Sequence of chain 10.A:
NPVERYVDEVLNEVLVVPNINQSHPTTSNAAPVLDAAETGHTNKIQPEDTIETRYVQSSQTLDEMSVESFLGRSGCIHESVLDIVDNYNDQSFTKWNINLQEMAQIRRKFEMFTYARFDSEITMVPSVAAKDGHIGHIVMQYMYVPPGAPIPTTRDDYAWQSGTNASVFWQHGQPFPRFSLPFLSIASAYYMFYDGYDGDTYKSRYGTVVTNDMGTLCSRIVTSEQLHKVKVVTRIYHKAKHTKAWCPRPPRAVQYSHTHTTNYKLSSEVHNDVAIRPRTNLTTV

Binding-site contacts:
Ligand atom C5 contacts residue LEU100 of chain 10.A at 4.0 Å (hydrophobic).
Ligand atom N2A contacts residue PHE179 of chain 10.A at 3.3 Å.
Ligand atom C5B contacts residue TYR144 of chain 10.A at 3.7 Å (hydrophobic).
Ligand atom N5A contacts residue PHE179 of chain 10.A at 3.2 Å.
Ligand atom CM6 contacts residue LEU181 of chain 10.A at 3.8 Å (hydrophobic).
Ligand atom C3C contacts residue LEU181 of chain 10.A at 4.0 Å (hydrophobic).
Ligand atom N2A contacts residue TYR144 of chain 10.A at 4.0 Å.
Ligand atom O1B contacts residue ILE98 of chain 10.A at 3.1 Å.
Ligand atom C4 contacts residue LEU100 of chain 10.A at 3.8 Å (hydrophobic).
Ligand atom N2 contacts residue LEU100 of chain 10.A at 3.8 Å.
Ligand atom C6B contacts residue LEU181 of chain 10.A at 3.5 Å (hydrophobic).
Ligand atom CM4 contacts residue VAL168 of chain 10.A at 3.9 Å (hydrophobic).
Ligand atom CM4 contacts residue TYR144 of chain 10.A at 3.8 Å (hydrophobic).
Ligand atom CM6 contacts residue LEU184 of chain 10.A at 3.6 Å (hydrophobic).
Ligand atom C5B contacts residue LEU181 of chain 10.A at 3.6 Å (hydrophobic).
Ligand atom CM6 contacts residue TYR144 of chain 10.A at 3.7 Å (hydrophobic).
Ligand atom CM2 contacts residue ILE122 of chain 10.A at 3.9 Å (hydrophobic).
Ligand atom C1B contacts residue LEU181 of chain 10.A at 3.9 Å (hydrophobic).
Ligand atom N3A contacts residue TYR144 of chain 10.A at 3.2 Å.
Ligand atom C3 contacts residue LEU100 of chain 10.A at 3.7 Å (hydrophobic).
Ligand atom C5 contacts residue MET214 of chain 10.A at 3.7 Å (hydrophobic).
Ligand atom C4 contacts residue MET214 of chain 10.A at 4.0 Å (hydrophobic).
Ligand atom O1 contacts residue LEU100 of chain 10.A at 3.8 Å.
Ligand atom N5A contacts residue LEU217 of chain 10.A at 3.7 Å.
Ligand atom CM4 contacts residue ALA166 of chain 10.A at 3.1 Å (hydrophobic).
Ligand atom CM3 contacts residue TYR190 of chain 10.A at 3.8 Å (hydrophobic).
Ligand atom C4A contacts residue TYR144 of chain 10.A at 3.5 Å (hydrophobic).
Ligand atom C4 contacts residue TYR190 of chain 10.A at 3.8 Å (hydrophobic).
Ligand atom C4A contacts residue PHE179 of chain 10.A at 3.5 Å (hydrophobic).
Ligand atom C1C contacts residue MET214 of chain 10.A at 3.4 Å (hydrophobic).
Ligand atom C1B contacts residue ILE98 of chain 10.A at 3.6 Å (hydrophobic).
Ligand atom CM4 contacts residue TYR142 of chain 10.A at 3.9 Å (hydrophobic).
Ligand atom CM2 contacts residue ILE77 of chain 10.A at 3.9 Å (hydrophobic).
Ligand atom N3A contacts residue PHE179 of chain 10.A at 3.6 Å.
Ligand atom N1A contacts residue LEU217 of chain 10.A at 3.4 Å.
Ligand atom C6B contacts residue ILE98 of chain 10.A at 3.8 Å (hydrophobic).
Ligand atom N2 contacts residue MET214 of chain 10.A at 3.7 Å.
Ligand atom O1 contacts residue MET214 of chain 10.A at 3.2 Å.
Ligand atom N1A contacts residue PHE179 of chain 10.A at 3.2 Å.
Ligand atom N1A contacts residue MET124 of chain 10.A at 3.9 Å.

This small molecule binds to this protein.
Small molecule (SMILES): Cc1cc(CCCOc2c(C)cc(-n3nnc(C)n3)cc2C)on1